Sequence of chain 1.B:
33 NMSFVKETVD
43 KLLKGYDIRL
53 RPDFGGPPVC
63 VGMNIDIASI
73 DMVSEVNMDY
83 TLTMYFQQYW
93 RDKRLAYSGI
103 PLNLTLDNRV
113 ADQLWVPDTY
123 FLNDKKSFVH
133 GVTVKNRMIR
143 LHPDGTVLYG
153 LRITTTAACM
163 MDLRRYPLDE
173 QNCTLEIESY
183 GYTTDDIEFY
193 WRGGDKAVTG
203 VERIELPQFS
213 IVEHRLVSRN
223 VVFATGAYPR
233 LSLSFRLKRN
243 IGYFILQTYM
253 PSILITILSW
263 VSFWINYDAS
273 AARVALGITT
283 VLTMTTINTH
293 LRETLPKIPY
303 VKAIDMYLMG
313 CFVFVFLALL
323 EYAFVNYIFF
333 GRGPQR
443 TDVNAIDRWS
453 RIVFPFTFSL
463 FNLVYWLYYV

Sequence of chain 1.D:
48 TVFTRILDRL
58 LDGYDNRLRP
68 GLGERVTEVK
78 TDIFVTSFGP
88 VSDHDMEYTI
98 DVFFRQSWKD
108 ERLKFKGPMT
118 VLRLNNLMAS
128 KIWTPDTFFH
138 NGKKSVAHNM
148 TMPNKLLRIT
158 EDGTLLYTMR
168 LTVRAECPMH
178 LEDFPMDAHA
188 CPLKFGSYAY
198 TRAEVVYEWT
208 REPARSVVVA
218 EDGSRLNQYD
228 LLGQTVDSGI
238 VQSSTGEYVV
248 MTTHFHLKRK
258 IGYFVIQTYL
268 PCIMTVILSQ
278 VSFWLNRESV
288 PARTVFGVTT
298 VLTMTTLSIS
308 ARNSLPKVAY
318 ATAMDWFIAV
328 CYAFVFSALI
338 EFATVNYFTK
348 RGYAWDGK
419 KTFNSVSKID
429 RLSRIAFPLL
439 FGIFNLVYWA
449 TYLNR

A small-molecule ligand and the protein it binds are described below.
Small molecule (SMILES): CC(=O)N[C@H]1[C@H](O[C@H]2[C@H](O)[C@@H](NC(C)=O)CO[C@@H]2CO)O[C@H](CO)[C@@H](O[C@@H]2O[C@H](CO[C@H]3O[C@H](CO[C@H]4O[C@H](CO)[C@@H](O)[C@H](O)[C@@H]4O)[C@@H](O)[C@H](O[C@H]4O[C@H](CO)[C@@H](O)[C@H](O)[C@@H]4O)[C@@H]3O)[C@@H](O)[C@H](O[C@H]3O[C@H](CO)[C@@H](O)[C@H](O)[C@@H]3O)[C@@H]2O)[C@@H]1O

Sequence of chain 1.A:
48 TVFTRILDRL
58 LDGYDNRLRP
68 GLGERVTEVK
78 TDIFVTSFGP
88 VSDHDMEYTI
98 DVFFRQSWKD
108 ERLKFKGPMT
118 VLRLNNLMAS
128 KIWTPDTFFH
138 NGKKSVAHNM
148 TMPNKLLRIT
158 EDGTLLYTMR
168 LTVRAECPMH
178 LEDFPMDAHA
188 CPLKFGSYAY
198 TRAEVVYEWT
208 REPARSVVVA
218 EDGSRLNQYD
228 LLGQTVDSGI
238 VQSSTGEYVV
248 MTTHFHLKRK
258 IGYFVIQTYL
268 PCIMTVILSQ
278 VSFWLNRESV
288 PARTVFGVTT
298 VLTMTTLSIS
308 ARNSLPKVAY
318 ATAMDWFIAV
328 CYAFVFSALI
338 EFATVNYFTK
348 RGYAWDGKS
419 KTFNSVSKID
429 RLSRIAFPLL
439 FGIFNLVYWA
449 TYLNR

Binding-site contacts:
Ligand atom O7 contacts residue ASN146 of chain 1.A at 3.5 Å (h-bond).
Ligand atom O6 contacts residue TRP162 of chain 1.C at 4.0 Å.
Ligand atom C7 contacts residue THR148 of chain 1.A at 4.4 Å.
Ligand atom O3 contacts residue NAG1 of chain 1.K at 3.7 Å.
Ligand atom O3 contacts residue LYS137 of chain 1.B at 4.4 Å.
Ligand atom C2 contacts residue NAG1 of chain 1.K at 4.4 Å.
Ligand atom C6 contacts residue NAG1 of chain 1.K at 4.3 Å.
Ligand atom O6 contacts residue TRP162 of chain 1.C at 4.3 Å.
Ligand atom O4 contacts residue ASN146 of chain 1.D at 4.3 Å.
Ligand atom C3 contacts residue ASN146 of chain 1.A at 3.8 Å.
Ligand atom C6 contacts residue TRP162 of chain 1.C at 3.6 Å (hydrophobic).
Ligand atom O2 contacts residue LYS141 of chain 1.D at 4.0 Å.
Ligand atom C2 contacts residue ASN146 of chain 1.A at 2.4 Å.
Ligand atom C5 contacts residue TRP162 of chain 1.C at 4.3 Å (hydrophobic).
Ligand atom C6 contacts residue TRP162 of chain 1.C at 3.6 Å (hydrophobic).
Ligand atom C8 contacts residue LYS137 of chain 1.B at 4.2 Å.
Ligand atom O4 contacts residue TRP162 of chain 1.C at 3.5 Å.
Ligand atom O2 contacts residue ASP159 of chain 1.C at 3.5 Å (salt-bridge).
Ligand atom C4 contacts residue ASN146 of chain 1.A at 4.2 Å.
Ligand atom C8 contacts residue VAL131 of chain 1.B at 4.3 Å (hydrophobic).
Ligand atom C7 contacts residue LYS137 of chain 1.B at 4.2 Å.
Ligand atom O4 contacts residue TRP162 of chain 1.C at 3.6 Å.
Ligand atom C4 contacts residue NAG1 of chain 1.K at 4.2 Å.
Ligand atom C5 contacts residue ASN146 of chain 1.A at 3.7 Å.
Ligand atom C7 contacts residue ASN146 of chain 1.A at 3.4 Å.
Ligand atom O7 contacts residue LYS137 of chain 1.B at 4.1 Å.
Ligand atom C1 contacts residue ASN146 of chain 1.A at 1.5 Å.
Ligand atom C1 contacts residue LYS141 of chain 1.D at 4.2 Å.
Ligand atom N2 contacts residue ASN146 of chain 1.A at 2.9 Å (h-bond).
Ligand atom O2 contacts residue NAG1 of chain 1.K at 3.3 Å.
Ligand atom C8 contacts residue ASN146 of chain 1.A at 3.2 Å.
Ligand atom C5 contacts residue TRP162 of chain 1.C at 3.8 Å (hydrophobic).
Ligand atom C3 contacts residue NAG1 of chain 1.K at 4.3 Å.
Ligand atom O5 contacts residue ASN146 of chain 1.A at 2.4 Å (h-bond).
Ligand atom O4 contacts residue PRO150 of chain 1.D at 4.3 Å.
Ligand atom O2 contacts residue LYS152 of chain 1.D at 3.9 Å.
Ligand atom O4 contacts residue NAG1 of chain 1.K at 3.4 Å.
Ligand atom O3 contacts residue LYS152 of chain 1.D at 3.8 Å.
Ligand atom C8 contacts residue THR148 of chain 1.A at 3.4 Å.
Ligand atom C5 contacts residue NAG1 of chain 1.K at 4.1 Å.

Sequence of chain 1.C:
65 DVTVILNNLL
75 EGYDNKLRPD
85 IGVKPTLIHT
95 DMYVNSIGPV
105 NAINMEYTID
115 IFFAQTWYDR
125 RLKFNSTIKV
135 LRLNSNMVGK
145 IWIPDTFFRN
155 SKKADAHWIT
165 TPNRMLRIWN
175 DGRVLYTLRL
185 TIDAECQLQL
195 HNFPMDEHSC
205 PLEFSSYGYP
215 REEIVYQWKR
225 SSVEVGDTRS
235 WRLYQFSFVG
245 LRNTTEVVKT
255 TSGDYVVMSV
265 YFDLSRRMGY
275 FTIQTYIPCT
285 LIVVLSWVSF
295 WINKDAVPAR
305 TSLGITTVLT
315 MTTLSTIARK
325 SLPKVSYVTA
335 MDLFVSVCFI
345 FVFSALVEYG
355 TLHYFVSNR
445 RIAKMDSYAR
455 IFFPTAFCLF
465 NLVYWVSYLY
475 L